Sequence of chain 1.C:
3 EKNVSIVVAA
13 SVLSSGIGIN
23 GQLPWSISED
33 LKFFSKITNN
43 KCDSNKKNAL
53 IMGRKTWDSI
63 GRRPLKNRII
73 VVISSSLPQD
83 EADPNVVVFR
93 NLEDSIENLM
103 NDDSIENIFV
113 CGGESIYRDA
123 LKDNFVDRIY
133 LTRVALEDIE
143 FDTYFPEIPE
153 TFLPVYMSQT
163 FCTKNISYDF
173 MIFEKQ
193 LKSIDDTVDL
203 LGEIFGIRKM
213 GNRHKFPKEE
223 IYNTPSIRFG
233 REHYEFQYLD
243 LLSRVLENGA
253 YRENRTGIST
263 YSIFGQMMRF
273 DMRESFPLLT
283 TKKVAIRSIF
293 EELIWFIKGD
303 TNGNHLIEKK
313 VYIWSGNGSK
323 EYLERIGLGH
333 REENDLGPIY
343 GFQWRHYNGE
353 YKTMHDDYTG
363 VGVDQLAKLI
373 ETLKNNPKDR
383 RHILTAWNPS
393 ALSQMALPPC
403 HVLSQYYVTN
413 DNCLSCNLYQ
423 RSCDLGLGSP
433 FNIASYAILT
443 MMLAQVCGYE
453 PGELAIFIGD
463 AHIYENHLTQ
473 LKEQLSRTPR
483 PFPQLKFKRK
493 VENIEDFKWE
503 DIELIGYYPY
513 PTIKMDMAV

A small-molecule ligand and the protein it binds are described below.
Small molecule (SMILES): Nc1nc(O)c2c(Cc3ccc(C(=O)N[C@@H](CCC(=O)O)C(=O)O)cc3)c[nH]c2n1

Binding-site contacts:
Ligand atom NAS contacts residue ASP32 of chain 1.C at 2.9 Å (salt-bridge).
Ligand atom OAE contacts residue LEU25 of chain 1.C at 3.7 Å.
Ligand atom CBA contacts residue ASP32 of chain 1.C at 3.9 Å.
Ligand atom NAA contacts residue ALA11 of chain 1.C at 3.5 Å.
Ligand atom CAO contacts residue NDP1 of chain 1.N at 3.5 Å.
Ligand atom CBB contacts residue PHE36 of chain 1.C at 3.7 Å (hydrophobic).
Ligand atom NAR contacts residue NDP1 of chain 1.N at 3.7 Å.
Ligand atom CAL contacts residue NDP1 of chain 1.N at 3.0 Å.
Ligand atom CAW contacts residue ASP32 of chain 1.C at 3.4 Å.
Ligand atom NAR contacts residue TYR119 of chain 1.C at 3.7 Å.
Ligand atom OE1 contacts residue LYS34 of chain 1.C at 3.5 Å (salt-bridge).
Ligand atom NAP contacts residue VAL10 of chain 1.C at 3.4 Å.
Ligand atom CAZ contacts residue NDP1 of chain 1.N at 3.2 Å.
Ligand atom CAJ contacts residue LEU33 of chain 1.C at 3.9 Å (hydrophobic).
Ligand atom CBB contacts residue VAL9 of chain 1.C at 3.6 Å (hydrophobic).
Ligand atom CBB contacts residue NDP1 of chain 1.N at 3.4 Å.
Ligand atom NAS contacts residue ALA11 of chain 1.C at 3.6 Å.
Ligand atom NAR contacts residue PHE36 of chain 1.C at 3.8 Å.
Ligand atom NAR contacts residue CYS113 of chain 1.C at 3.2 Å (h-bond).
Ligand atom CT5 contacts residue ARG70 of chain 1.C at 3.8 Å.
Ligand atom CT5 contacts residue SER37 of chain 1.C at 3.6 Å.
Ligand atom NT1 contacts residue PHE36 of chain 1.C at 3.6 Å.
Ligand atom OT1 contacts residue SER37 of chain 1.C at 3.1 Å.
Ligand atom NAR contacts residue VAL9 of chain 1.C at 2.8 Å (h-bond).
Ligand atom CAI contacts residue PHE36 of chain 1.C at 3.4 Å (hydrophobic).
Ligand atom NAP contacts residue ALA11 of chain 1.C at 3.5 Å (h-bond).
Ligand atom OT1 contacts residue ARG70 of chain 1.C at 3.0 Å (salt-bridge).
Ligand atom NAA contacts residue VAL10 of chain 1.C at 3.8 Å.
Ligand atom NAP contacts residue NDP1 of chain 1.N at 3.8 Å.
Ligand atom NAA contacts residue ASP32 of chain 1.C at 2.6 Å (salt-bridge).
Ligand atom CAW contacts residue VAL10 of chain 1.C at 3.9 Å (hydrophobic).
Ligand atom CBC contacts residue NDP1 of chain 1.N at 3.6 Å.
Ligand atom OE2 contacts residue LEU33 of chain 1.C at 3.8 Å.
Ligand atom CAW contacts residue ALA11 of chain 1.C at 3.6 Å (hydrophobic).
Ligand atom NAP contacts residue VAL9 of chain 1.C at 3.6 Å.
Ligand atom CAL contacts residue CYS113 of chain 1.C at 2.7 Å (hydrophobic).
Ligand atom CAK contacts residue PHE36 of chain 1.C at 3.0 Å (hydrophobic).
Ligand atom OXT contacts residue ARG70 of chain 1.C at 3.7 Å.
Ligand atom NAA contacts residue THR134 of chain 1.C at 3.0 Å (h-bond).
Ligand atom OXT contacts residue SER37 of chain 1.C at 3.9 Å.